Binding-site contacts:
Ligand atom O2B contacts residue MG1 of chain 1.M at 2.1 Å.
Ligand atom C4 contacts residue DDG9 of chain 1.C at 3.5 Å.
Ligand atom O1B contacts residue HIS386 of chain 1.F at 2.9 Å (h-bond).
Ligand atom O3A contacts residue LYS410 of chain 1.F at 3.6 Å.
Ligand atom O2B contacts residue ASP534 of chain 1.F at 3.2 Å (salt-bridge).
Ligand atom C4' contacts residue ARG319 of chain 1.F at 3.6 Å.
Ligand atom C2' contacts residue GLU362 of chain 1.F at 3.1 Å.
Ligand atom O1G contacts residue LYS410 of chain 1.F at 3.1 Å (salt-bridge).
Ligand atom O3G contacts residue SER359 of chain 1.F at 3.5 Å.
Ligand atom O1G contacts residue ARG406 of chain 1.F at 3.0 Å (salt-bridge).
Ligand atom O2G contacts residue TYR358 of chain 1.F at 3.2 Å (h-bond).
Ligand atom O5' contacts residue DDG9 of chain 1.C at 3.1 Å.
Ligand atom O2 contacts residue DDG9 of chain 1.C at 3.6 Å (h-bond).
Ligand atom O3B contacts residue HIS386 of chain 1.F at 3.4 Å (h-bond).
Ligand atom N1 contacts residue DDG9 of chain 1.C at 3.5 Å.
Ligand atom N3 contacts residue DDG9 of chain 1.C at 3.6 Å (h-bond).
Ligand atom C5' contacts residue ASP534 of chain 1.F at 3.4 Å.
Ligand atom O1B contacts residue GLN360 of chain 1.F at 3.0 Å.
Ligand atom O2B contacts residue GLN360 of chain 1.F at 3.2 Å (h-bond).
Ligand atom PB contacts residue GLN360 of chain 1.F at 3.6 Å.
Ligand atom O2A contacts residue ASP534 of chain 1.F at 2.7 Å (salt-bridge).
Ligand atom C5' contacts residue DDG9 of chain 1.C at 3.4 Å.
Ligand atom O1B contacts residue TYR414 of chain 1.F at 2.5 Å (h-bond).
Ligand atom O3G contacts residue ARG406 of chain 1.F at 3.1 Å (salt-bridge).
Ligand atom O4' contacts residue DDG9 of chain 1.C at 3.2 Å.
Ligand atom O2B contacts residue ILE361 of chain 1.F at 3.6 Å.
Ligand atom O2G contacts residue MG1 of chain 1.M at 2.0 Å.
Ligand atom O4' contacts residue ARG319 of chain 1.F at 2.9 Å (salt-bridge).
Ligand atom PG contacts residue MG1 of chain 1.M at 3.5 Å.
Ligand atom O2A contacts residue MG1 of chain 1.M at 2.2 Å.
Ligand atom O2B contacts residue TYR358 of chain 1.F at 3.3 Å (h-bond).
Ligand atom C2 contacts residue DDG9 of chain 1.C at 3.4 Å.
Ligand atom C1' contacts residue ARG319 of chain 1.F at 3.4 Å.
Ligand atom PA contacts residue MG1 of chain 1.M at 3.6 Å.
Ligand atom PB contacts residue MG1 of chain 1.M at 3.4 Å.
Ligand atom N4 contacts residue DDG9 of chain 1.C at 3.6 Å (h-bond).
Ligand atom O1A contacts residue LYS410 of chain 1.F at 2.7 Å (salt-bridge).
Ligand atom O3B contacts residue LYS410 of chain 1.F at 3.2 Å.
Ligand atom C3' contacts residue TYR414 of chain 1.F at 3.5 Å (hydrophobic).
Ligand atom O3G contacts residue GLN360 of chain 1.F at 3.0 Å (h-bond).

Sequence of chain 1.F:
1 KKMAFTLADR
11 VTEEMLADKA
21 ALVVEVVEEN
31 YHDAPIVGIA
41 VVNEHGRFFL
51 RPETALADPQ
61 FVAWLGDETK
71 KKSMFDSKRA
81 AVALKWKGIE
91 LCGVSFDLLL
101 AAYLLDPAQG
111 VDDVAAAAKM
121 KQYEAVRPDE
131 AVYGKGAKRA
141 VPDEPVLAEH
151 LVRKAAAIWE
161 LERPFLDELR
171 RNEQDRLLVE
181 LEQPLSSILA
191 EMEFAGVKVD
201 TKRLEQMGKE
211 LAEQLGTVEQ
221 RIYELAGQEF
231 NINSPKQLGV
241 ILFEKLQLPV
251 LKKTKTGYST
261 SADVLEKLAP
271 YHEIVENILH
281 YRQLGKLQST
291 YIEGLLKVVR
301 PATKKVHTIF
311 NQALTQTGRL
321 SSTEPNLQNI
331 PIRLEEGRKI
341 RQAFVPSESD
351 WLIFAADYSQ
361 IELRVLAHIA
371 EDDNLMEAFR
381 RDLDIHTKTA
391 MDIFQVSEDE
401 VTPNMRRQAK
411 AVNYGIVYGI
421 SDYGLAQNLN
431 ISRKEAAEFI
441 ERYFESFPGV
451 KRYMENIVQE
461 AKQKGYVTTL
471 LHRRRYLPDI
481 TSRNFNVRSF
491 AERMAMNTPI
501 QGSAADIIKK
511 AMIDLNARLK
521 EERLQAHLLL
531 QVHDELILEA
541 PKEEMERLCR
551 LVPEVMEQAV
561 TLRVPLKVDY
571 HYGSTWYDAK

The protein below binds the small molecule below.
Small molecule (SMILES): Nc1ccn([C@H]2CC[C@@H](CO[P](=O)(O)O[P](=O)(O)OP(=O)(O)O)O2)c(=O)n1